Sequence of chain 1.G:
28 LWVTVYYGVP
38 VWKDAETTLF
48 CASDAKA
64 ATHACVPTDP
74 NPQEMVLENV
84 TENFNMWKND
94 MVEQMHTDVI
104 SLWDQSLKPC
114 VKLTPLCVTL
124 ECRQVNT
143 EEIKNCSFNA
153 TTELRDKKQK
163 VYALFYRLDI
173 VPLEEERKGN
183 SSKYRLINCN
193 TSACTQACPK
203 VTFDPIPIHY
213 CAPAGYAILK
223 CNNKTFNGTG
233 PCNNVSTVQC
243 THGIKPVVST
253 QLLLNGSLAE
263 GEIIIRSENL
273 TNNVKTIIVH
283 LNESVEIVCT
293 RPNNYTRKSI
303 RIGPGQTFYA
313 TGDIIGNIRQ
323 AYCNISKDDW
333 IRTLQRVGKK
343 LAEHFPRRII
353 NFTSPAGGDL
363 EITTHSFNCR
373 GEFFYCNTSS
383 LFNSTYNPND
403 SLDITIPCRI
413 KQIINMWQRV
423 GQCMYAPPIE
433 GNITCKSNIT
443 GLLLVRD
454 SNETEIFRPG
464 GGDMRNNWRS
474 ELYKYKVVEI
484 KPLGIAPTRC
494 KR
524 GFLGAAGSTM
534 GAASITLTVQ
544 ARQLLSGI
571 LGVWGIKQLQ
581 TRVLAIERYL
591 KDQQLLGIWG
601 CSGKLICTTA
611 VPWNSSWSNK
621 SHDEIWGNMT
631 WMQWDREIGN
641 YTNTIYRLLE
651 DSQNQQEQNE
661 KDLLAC

This protein binds this small molecule.
Small molecule (SMILES): CC(=O)N[C@@H]1[C@@H](O)[C@H](O)[C@@H](CO)O[C@H]1O

Binding-site contacts:
Ligand atom N2 contacts residue ASN391 of chain 1.G at 2.8 Å (h-bond).
Ligand atom C8 contacts residue ASP392 of chain 1.G at 3.9 Å.
Ligand atom N2 contacts residue ASN389 of chain 1.G at 3.8 Å.
Ligand atom C7 contacts residue ASN389 of chain 1.G at 4.2 Å.
Ligand atom O7 contacts residue ASN391 of chain 1.G at 3.4 Å (h-bond).
Ligand atom C1 contacts residue ASN391 of chain 1.G at 1.5 Å.
Ligand atom C4 contacts residue ASN391 of chain 1.G at 4.2 Å.
Ligand atom C7 contacts residue ASN391 of chain 1.G at 3.2 Å.
Ligand atom O5 contacts residue ASN391 of chain 1.G at 2.4 Å (h-bond).
Ligand atom C6 contacts residue ARG349 of chain 1.G at 4.0 Å.
Ligand atom C2 contacts residue ASN391 of chain 1.G at 2.5 Å.
Ligand atom C8 contacts residue ASN391 of chain 1.G at 3.5 Å.
Ligand atom O6 contacts residue ARG349 of chain 1.G at 3.1 Å (salt-bridge).
Ligand atom C5 contacts residue ASN391 of chain 1.G at 3.7 Å.
Ligand atom C8 contacts residue ASN389 of chain 1.G at 3.5 Å.
Ligand atom C3 contacts residue ASN391 of chain 1.G at 3.8 Å.